Sequence of chain 1.C:
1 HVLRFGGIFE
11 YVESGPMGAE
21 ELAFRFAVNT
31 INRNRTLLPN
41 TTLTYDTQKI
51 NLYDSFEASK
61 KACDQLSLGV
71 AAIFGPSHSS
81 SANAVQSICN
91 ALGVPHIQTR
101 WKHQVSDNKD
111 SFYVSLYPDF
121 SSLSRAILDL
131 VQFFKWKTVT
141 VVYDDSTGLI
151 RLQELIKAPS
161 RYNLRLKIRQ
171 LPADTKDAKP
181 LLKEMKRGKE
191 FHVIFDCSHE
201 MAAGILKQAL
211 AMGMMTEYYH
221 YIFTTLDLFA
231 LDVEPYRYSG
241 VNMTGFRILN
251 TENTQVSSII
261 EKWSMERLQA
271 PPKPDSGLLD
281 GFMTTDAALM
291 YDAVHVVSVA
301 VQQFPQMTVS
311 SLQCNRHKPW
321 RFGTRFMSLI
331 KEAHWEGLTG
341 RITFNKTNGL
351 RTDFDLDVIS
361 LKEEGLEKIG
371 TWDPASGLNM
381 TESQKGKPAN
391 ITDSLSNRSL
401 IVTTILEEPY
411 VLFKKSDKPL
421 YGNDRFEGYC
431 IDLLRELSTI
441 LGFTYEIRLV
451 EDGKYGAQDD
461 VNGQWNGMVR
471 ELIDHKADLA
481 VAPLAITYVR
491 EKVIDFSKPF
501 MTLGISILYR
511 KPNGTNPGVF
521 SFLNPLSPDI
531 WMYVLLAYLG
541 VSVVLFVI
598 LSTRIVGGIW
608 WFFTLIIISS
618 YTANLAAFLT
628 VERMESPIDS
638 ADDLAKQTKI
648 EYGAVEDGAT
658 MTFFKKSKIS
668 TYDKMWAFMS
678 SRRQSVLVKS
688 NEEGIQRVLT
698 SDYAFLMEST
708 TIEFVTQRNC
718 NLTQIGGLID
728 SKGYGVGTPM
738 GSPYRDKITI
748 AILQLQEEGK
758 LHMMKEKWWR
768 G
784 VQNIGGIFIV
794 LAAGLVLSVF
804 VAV

Binding-site contacts:
Ligand atom N2 contacts residue HIS220 of chain 1.C at 4.4 Å.
Ligand atom O7 contacts residue ASN242 of chain 1.C at 4.1 Å.
Ligand atom C3 contacts residue ASN242 of chain 1.C at 3.7 Å.
Ligand atom C8 contacts residue TYR219 of chain 1.C at 4.0 Å (hydrophobic).
Ligand atom O6 contacts residue MAN1 of chain 1.S at 2.7 Å (h-bond).
Ligand atom O7 contacts residue HIS220 of chain 1.C at 3.6 Å.
Ligand atom C7 contacts residue HIS220 of chain 1.C at 4.0 Å.
Ligand atom C2 contacts residue HIS220 of chain 1.C at 4.3 Å.
Ligand atom C1 contacts residue ASN242 of chain 1.C at 1.4 Å.
Ligand atom C8 contacts residue TYR218 of chain 1.C at 3.3 Å (hydrophobic).
Ligand atom C4 contacts residue MAN1 of chain 1.S at 4.3 Å.
Ligand atom C5 contacts residue MAN1 of chain 1.S at 4.4 Å.
Ligand atom C6 contacts residue MAN1 of chain 1.S at 3.6 Å.
Ligand atom C7 contacts residue ASN242 of chain 1.C at 3.6 Å.
Ligand atom O7 contacts residue HIS192 of chain 1.C at 4.4 Å.
Ligand atom C2 contacts residue ASN242 of chain 1.C at 2.4 Å.
Ligand atom C7 contacts residue GLU217 of chain 1.C at 4.4 Å.
Ligand atom C5 contacts residue ASN242 of chain 1.C at 3.7 Å.
Ligand atom O5 contacts residue ASN242 of chain 1.C at 2.4 Å (h-bond).
Ligand atom N2 contacts residue GLU217 of chain 1.C at 4.4 Å.
Ligand atom N2 contacts residue ASN242 of chain 1.C at 2.8 Å (h-bond).
Ligand atom C4 contacts residue ASN242 of chain 1.C at 4.2 Å.
Ligand atom O5 contacts residue MAN1 of chain 1.S at 4.5 Å.
Ligand atom C8 contacts residue GLU217 of chain 1.C at 3.3 Å.

This protein binds this small molecule.
Small molecule (SMILES): CC(=O)N[C@H]1[C@H](O[C@H]2[C@H](O)[C@@H](NC(C)=O)CO[C@@H]2CO)O[C@H](CO)[C@@H](O[C@@H]2O[C@H](CO)[C@@H](O)[C@H](O[C@H]3O[C@H](CO)[C@@H](O)[C@H](O)[C@@H]3O)[C@@H]2O)[C@@H]1O